Sequence of chain 2.B:
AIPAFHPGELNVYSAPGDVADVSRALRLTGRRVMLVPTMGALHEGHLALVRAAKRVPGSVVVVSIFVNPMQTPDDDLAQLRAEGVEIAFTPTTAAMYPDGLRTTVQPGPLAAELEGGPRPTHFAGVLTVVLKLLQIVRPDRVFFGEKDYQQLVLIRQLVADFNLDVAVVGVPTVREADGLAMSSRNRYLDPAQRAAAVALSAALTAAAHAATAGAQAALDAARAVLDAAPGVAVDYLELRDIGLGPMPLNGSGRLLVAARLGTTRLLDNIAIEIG

The small molecule below binds the protein below.
Small molecule (SMILES): O=C(O)c1ccc2nsnc2c1

Binding-site contacts:
Ligand atom CAD contacts residue PHE157 of chain 2.B at 4.4 Å (hydrophobic).
Ligand atom CAJ contacts residue THR39 of chain 2.B at 3.9 Å.
Ligand atom CAJ contacts residue PRO38 of chain 2.B at 3.9 Å (hydrophobic).
Ligand atom CAI contacts residue PRO38 of chain 2.B at 4.4 Å (hydrophobic).
Ligand atom CAI contacts residue MET40 of chain 2.B at 3.7 Å (hydrophobic).
Ligand atom CAK contacts residue PRO38 of chain 2.B at 4.1 Å (hydrophobic).
Ligand atom NAF contacts residue VAL143 of chain 2.B at 4.3 Å.
Ligand atom OAB contacts residue MET40 of chain 2.B at 2.7 Å (h-bond).
Ligand atom CAI contacts residue HIS47 of chain 2.B at 3.4 Å.
Ligand atom NAG contacts residue MET40 of chain 2.B at 3.9 Å.
Ligand atom NAF contacts residue GLN164 of chain 2.B at 3.7 Å.
Ligand atom NAF contacts residue PRO38 of chain 2.B at 4.5 Å.
Ligand atom CAJ contacts residue MET40 of chain 2.B at 4.0 Å (hydrophobic).
Ligand atom NAG contacts residue THR39 of chain 2.B at 4.0 Å.
Ligand atom SAH contacts residue VAL142 of chain 2.B at 4.3 Å.
Ligand atom CAL contacts residue THR39 of chain 2.B at 4.0 Å.
Ligand atom SAH contacts residue PRO38 of chain 2.B at 4.0 Å.
Ligand atom OAB contacts residue GLY41 of chain 2.B at 4.4 Å.
Ligand atom CAL contacts residue PRO38 of chain 2.B at 3.7 Å (hydrophobic).
Ligand atom CAC contacts residue GLN164 of chain 2.B at 4.0 Å.
Ligand atom CAC contacts residue PRO38 of chain 2.B at 4.3 Å (hydrophobic).
Ligand atom SAH contacts residue VAL143 of chain 2.B at 4.0 Å.
Ligand atom NAF contacts residue PHE157 of chain 2.B at 3.8 Å.
Ligand atom CAD contacts residue GLN164 of chain 2.B at 3.1 Å.
Ligand atom NAF contacts residue VAL139 of chain 2.B at 4.3 Å.
Ligand atom CAE contacts residue PRO38 of chain 2.B at 3.5 Å (hydrophobic).
Ligand atom OAB contacts residue THR39 of chain 2.B at 3.4 Å.
Ligand atom OAB contacts residue HIS47 of chain 2.B at 3.1 Å (h-bond).
Ligand atom CAE contacts residue MET40 of chain 2.B at 3.3 Å (hydrophobic).
Ligand atom CAL contacts residue MET40 of chain 2.B at 4.0 Å (hydrophobic).
Ligand atom CAK contacts residue GLN164 of chain 2.B at 3.8 Å.
Ligand atom CAK contacts residue PHE157 of chain 2.B at 4.3 Å (hydrophobic).
Ligand atom CAE contacts residue THR39 of chain 2.B at 3.2 Å.
Ligand atom OAA contacts residue HIS47 of chain 2.B at 3.0 Å (h-bond).
Ligand atom CAD contacts residue PRO38 of chain 2.B at 4.4 Å (hydrophobic).
Ligand atom NAG contacts residue PRO38 of chain 2.B at 4.0 Å.
Ligand atom CAI contacts residue THR39 of chain 2.B at 3.9 Å.